Sequence of chain 1.I:
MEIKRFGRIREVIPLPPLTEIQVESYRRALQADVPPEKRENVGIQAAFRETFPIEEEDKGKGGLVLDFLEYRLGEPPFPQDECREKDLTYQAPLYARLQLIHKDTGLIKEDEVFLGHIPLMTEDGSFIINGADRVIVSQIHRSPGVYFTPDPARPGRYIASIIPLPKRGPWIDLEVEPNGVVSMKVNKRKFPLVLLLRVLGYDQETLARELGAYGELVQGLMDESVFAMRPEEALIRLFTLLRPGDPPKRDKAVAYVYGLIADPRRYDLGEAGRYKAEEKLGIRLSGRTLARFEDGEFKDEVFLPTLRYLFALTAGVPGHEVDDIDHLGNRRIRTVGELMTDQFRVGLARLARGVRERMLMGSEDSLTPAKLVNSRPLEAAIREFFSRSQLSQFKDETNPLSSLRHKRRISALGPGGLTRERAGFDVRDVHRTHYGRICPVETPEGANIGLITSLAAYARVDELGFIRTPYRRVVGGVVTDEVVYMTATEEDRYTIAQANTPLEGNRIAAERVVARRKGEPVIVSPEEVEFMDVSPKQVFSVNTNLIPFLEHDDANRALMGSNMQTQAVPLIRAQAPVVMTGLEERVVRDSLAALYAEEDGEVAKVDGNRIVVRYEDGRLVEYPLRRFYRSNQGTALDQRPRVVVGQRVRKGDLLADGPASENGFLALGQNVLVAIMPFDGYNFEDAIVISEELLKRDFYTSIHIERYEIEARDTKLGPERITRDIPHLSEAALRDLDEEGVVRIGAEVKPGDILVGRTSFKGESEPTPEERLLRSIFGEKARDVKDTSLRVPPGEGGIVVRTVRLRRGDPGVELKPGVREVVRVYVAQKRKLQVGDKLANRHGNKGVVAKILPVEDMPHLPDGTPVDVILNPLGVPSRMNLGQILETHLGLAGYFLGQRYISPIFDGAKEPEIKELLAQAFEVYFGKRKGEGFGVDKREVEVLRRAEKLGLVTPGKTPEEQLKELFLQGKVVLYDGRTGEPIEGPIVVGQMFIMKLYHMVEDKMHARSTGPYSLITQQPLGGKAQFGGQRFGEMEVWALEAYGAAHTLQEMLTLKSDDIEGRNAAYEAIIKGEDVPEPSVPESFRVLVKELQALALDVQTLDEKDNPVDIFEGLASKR

Sequence of chain 1.J:
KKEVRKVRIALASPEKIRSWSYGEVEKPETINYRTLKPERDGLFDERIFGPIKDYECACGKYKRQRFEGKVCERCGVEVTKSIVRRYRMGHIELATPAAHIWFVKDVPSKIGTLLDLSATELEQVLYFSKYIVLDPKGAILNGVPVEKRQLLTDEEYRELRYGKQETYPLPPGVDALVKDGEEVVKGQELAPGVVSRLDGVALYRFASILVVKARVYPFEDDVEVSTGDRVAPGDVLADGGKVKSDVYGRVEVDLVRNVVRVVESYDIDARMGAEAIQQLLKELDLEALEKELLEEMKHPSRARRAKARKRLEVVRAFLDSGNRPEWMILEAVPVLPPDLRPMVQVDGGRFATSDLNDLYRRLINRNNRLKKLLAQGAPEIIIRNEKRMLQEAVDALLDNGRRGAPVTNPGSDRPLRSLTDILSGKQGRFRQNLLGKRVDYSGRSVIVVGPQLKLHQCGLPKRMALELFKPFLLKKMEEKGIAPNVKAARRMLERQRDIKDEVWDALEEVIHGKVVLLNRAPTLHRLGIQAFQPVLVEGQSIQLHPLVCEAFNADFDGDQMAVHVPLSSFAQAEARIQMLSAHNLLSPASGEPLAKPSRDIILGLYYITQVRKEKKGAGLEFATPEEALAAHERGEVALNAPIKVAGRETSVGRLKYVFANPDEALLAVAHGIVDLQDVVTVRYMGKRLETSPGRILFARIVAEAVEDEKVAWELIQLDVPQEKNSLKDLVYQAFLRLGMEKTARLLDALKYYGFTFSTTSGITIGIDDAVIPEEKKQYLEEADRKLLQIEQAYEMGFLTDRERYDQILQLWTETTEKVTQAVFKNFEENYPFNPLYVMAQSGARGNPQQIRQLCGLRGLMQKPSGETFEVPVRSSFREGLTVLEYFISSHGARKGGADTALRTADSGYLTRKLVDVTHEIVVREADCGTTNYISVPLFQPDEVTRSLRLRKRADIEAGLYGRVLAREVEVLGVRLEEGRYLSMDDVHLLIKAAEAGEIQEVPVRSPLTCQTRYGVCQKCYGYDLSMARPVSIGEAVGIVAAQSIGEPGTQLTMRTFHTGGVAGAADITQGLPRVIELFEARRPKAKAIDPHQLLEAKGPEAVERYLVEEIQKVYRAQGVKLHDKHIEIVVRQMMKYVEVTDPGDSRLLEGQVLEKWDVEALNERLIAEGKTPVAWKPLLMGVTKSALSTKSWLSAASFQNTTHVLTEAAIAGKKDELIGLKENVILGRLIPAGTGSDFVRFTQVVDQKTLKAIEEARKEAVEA

A protein and the small-molecule ligand that binds it are described below.
Small molecule (SMILES): Nc1ncnc2c1ncn2[C@@H]1O[C@H](CO[P](=O)(O)C[P](=O)(O)OP(=O)(O)O)[C@@H](O)[C@H]1O

Binding-site contacts:
Ligand atom O2' contacts residue ARG704 of chain 1.J at 3.8 Å.
Ligand atom O2' contacts residue PRO706 of chain 1.J at 3.7 Å.
Ligand atom C4 contacts residue MET1238 of chain 1.J at 3.5 Å (hydrophobic).
Ligand atom O2B contacts residue ARG1239 of chain 1.J at 3.6 Å (salt-bridge).
Ligand atom PA contacts residue MG1 of chain 1.S at 3.6 Å.
Ligand atom O1A contacts residue MG1 of chain 1.T at 2.4 Å.
Ligand atom O3' contacts residue ASN737 of chain 1.J at 2.4 Å (h-bond).
Ligand atom O2B contacts residue MG1 of chain 1.T at 2.2 Å.
Ligand atom PA contacts residue MG1 of chain 1.T at 2.9 Å.
Ligand atom PB contacts residue MG1 of chain 1.T at 2.9 Å.
Ligand atom O2A contacts residue MG1 of chain 1.T at 3.5 Å.
Ligand atom O3G contacts residue ARG1029 of chain 1.J at 2.9 Å (salt-bridge).
Ligand atom PG contacts residue MG1 of chain 1.T at 3.2 Å.
Ligand atom C3A contacts residue MG1 of chain 1.T at 2.7 Å.
Ligand atom O1A contacts residue ASP739 of chain 1.J at 3.1 Å (salt-bridge).
Ligand atom O1A contacts residue MG1 of chain 1.S at 2.3 Å.
Ligand atom C4' contacts residue ARG704 of chain 1.J at 3.4 Å.
Ligand atom O3G contacts residue ARG879 of chain 1.I at 3.0 Å (salt-bridge).
Ligand atom O2G contacts residue ARG1029 of chain 1.J at 3.3 Å (salt-bridge).
Ligand atom O1B contacts residue ARG1239 of chain 1.J at 3.2 Å (salt-bridge).
Ligand atom O1G contacts residue ARG1239 of chain 1.J at 2.7 Å (salt-bridge).
Ligand atom O3G contacts residue MG1 of chain 1.T at 2.1 Å.
Ligand atom O2G contacts residue ARG879 of chain 1.I at 3.5 Å (salt-bridge).
Ligand atom PB contacts residue ARG1239 of chain 1.J at 3.8 Å.
Ligand atom N1 contacts residue MET1238 of chain 1.J at 3.8 Å.
Ligand atom C5' contacts residue MG1 of chain 1.S at 3.5 Å.
Ligand atom C3' contacts residue ASN737 of chain 1.J at 3.6 Å.
Ligand atom C2' contacts residue MET1238 of chain 1.J at 3.8 Å (hydrophobic).
Ligand atom O4' contacts residue ARG704 of chain 1.J at 3.4 Å (salt-bridge).
Ligand atom O2' contacts residue ASN737 of chain 1.J at 2.9 Å (h-bond).
Ligand atom N3 contacts residue MET1238 of chain 1.J at 3.4 Å.
Ligand atom O2A contacts residue HIS1242 of chain 1.J at 3.1 Å.
Ligand atom PG contacts residue ARG1029 of chain 1.J at 3.0 Å.
Ligand atom C2 contacts residue MET1238 of chain 1.J at 3.5 Å (hydrophobic).
Ligand atom O2B contacts residue ASP739 of chain 1.J at 3.8 Å.
Ligand atom O1G contacts residue ARG783 of chain 1.J at 3.6 Å (salt-bridge).
Ligand atom O1G contacts residue ARG1029 of chain 1.J at 2.6 Å (salt-bridge).
Ligand atom O5' contacts residue HIS1242 of chain 1.J at 3.6 Å.
Ligand atom O3' contacts residue ARG704 of chain 1.J at 3.8 Å.
Ligand atom O3B contacts residue MG1 of chain 1.T at 3.2 Å.